Sequence of chain 50.F:
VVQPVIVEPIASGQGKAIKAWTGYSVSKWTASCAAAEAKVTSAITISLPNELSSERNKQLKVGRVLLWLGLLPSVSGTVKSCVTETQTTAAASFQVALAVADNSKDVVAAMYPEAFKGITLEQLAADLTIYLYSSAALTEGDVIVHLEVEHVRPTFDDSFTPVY

Binding-site contacts:
Ligand atom O4' contacts residue LYS143 of chain 50.F at 4.4 Å.
Ligand atom N6 contacts residue TRP47 of chain 50.F at 4.2 Å.
Ligand atom C5' contacts residue ARG90 of chain 50.F at 4.3 Å.
Ligand atom C2 contacts residue TRP47 of chain 50.F at 3.4 Å (hydrophobic).
Ligand atom O4' contacts residue LYS143 of chain 50.F at 4.2 Å.
Ligand atom C1' contacts residue GLU140 of chain 50.F at 2.7 Å.
Ligand atom C8 contacts residue LYS143 of chain 50.F at 2.7 Å.
Ligand atom C4 contacts residue TRP47 of chain 50.F at 3.3 Å (hydrophobic).
Ligand atom N9 contacts residue TRP47 of chain 50.F at 3.3 Å.
Ligand atom N1 contacts residue TRP47 of chain 50.F at 3.7 Å.
Ligand atom C1' contacts residue LYS143 of chain 50.F at 3.2 Å.
Ligand atom O2' contacts residue GLU140 of chain 50.F at 2.3 Å (salt-bridge).
Ligand atom C5 contacts residue TRP47 of chain 50.F at 3.8 Å (hydrophobic).
Ligand atom N9 contacts residue LYS143 of chain 50.F at 3.2 Å (salt-bridge).
Ligand atom O4' contacts residue TRP47 of chain 50.F at 3.4 Å.
Ligand atom C6 contacts residue TRP47 of chain 50.F at 3.7 Å (hydrophobic).
Ligand atom C2' contacts residue GLU140 of chain 50.F at 3.0 Å.
Ligand atom N7 contacts residue LYS143 of chain 50.F at 3.8 Å.
Ligand atom O3' contacts residue GLU140 of chain 50.F at 4.4 Å.
Ligand atom C2' contacts residue LYS143 of chain 50.F at 3.7 Å.
Ligand atom C8 contacts residue TRP47 of chain 50.F at 3.6 Å (hydrophobic).
Ligand atom C1' contacts residue TRP47 of chain 50.F at 3.7 Å (hydrophobic).
Ligand atom O2' contacts residue LYS143 of chain 50.F at 3.8 Å.
Ligand atom N9 contacts residue GLU140 of chain 50.F at 4.1 Å.
Ligand atom C3' contacts residue GLU140 of chain 50.F at 3.8 Å.
Ligand atom C4' contacts residue GLU140 of chain 50.F at 3.4 Å.
Ligand atom N7 contacts residue TRP47 of chain 50.F at 3.6 Å.
Ligand atom N3 contacts residue TRP47 of chain 50.F at 3.4 Å.
Ligand atom O4' contacts residue GLU140 of chain 50.F at 3.0 Å (salt-bridge).

This protein binds this small molecule.
Small molecule (SMILES): Nc1ncnc2c1ncn2[C@@H]1O[C@H]([C@@H]2O[C@@H]3[C@H](O[P](=O)(O)O2)[C@@H](CO[P](=O)(O)O[C@H]2[C@@H](O)[C@H](n4cnc5c(N)ncnc54)O[C@@H]2COP(=O)=O)O[C@H]3n2ccc(=O)[nH]c2=O)[C@@H](O[P](=O)(O)OC[C@H]2O[C@@H](n3ccc(=O)[nH]c3=O)[C@H](O)[C@@H]2O)[C@H]1O